Sequence of chain 1.Q:
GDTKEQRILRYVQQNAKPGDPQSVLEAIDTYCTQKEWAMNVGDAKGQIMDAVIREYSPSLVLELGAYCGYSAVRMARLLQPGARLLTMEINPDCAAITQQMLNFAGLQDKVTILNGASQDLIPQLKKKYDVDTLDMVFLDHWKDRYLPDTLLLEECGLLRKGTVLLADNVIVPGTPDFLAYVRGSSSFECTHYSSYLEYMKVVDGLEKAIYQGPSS

This protein binds this small molecule.
Small molecule (SMILES): COc1ccc(Cc2cc(-c3sc(C)nc3C)[nH]n2)cc1

Binding-site contacts:
Ligand atom C04 contacts residue SER118 of chain 1.Q at 4.0 Å.
Ligand atom C14 contacts residue GLY116 of chain 1.Q at 4.0 Å.
Ligand atom C04 contacts residue HIS141 of chain 1.Q at 4.0 Å.
Ligand atom N03 contacts residue SER118 of chain 1.Q at 3.1 Å (h-bond).
Ligand atom N06 contacts residue GLY65 of chain 1.Q at 3.8 Å.
Ligand atom C15 contacts residue HIS141 of chain 1.Q at 3.7 Å.
Ligand atom C01 contacts residue ILE90 of chain 1.Q at 3.8 Å (hydrophobic).
Ligand atom N08 contacts residue GLY65 of chain 1.Q at 3.6 Å.
Ligand atom O20 contacts residue TRP142 of chain 1.Q at 4.0 Å.
Ligand atom N06 contacts residue ILE90 of chain 1.Q at 3.2 Å (h-bond).
Ligand atom C04 contacts residue ILE90 of chain 1.Q at 4.0 Å (hydrophobic).
Ligand atom C13 contacts residue TRP142 of chain 1.Q at 3.6 Å (hydrophobic).
Ligand atom N06 contacts residue GLU89 of chain 1.Q at 3.4 Å (salt-bridge).
Ligand atom C07 contacts residue TRP142 of chain 1.Q at 3.9 Å (hydrophobic).
Ligand atom S05 contacts residue ILE90 of chain 1.Q at 4.0 Å.
Ligand atom C09 contacts residue SER118 of chain 1.Q at 3.9 Å.
Ligand atom N08 contacts residue ILE90 of chain 1.Q at 4.0 Å.
Ligand atom N03 contacts residue HIS141 of chain 1.Q at 3.8 Å.
Ligand atom C14 contacts residue MET88 of chain 1.Q at 3.6 Å (hydrophobic).
Ligand atom N03 contacts residue ALA117 of chain 1.Q at 3.9 Å.
Ligand atom C09 contacts residue ILE90 of chain 1.Q at 3.9 Å (hydrophobic).
Ligand atom C17 contacts residue TRP142 of chain 1.Q at 3.6 Å (hydrophobic).
Ligand atom C19 contacts residue TRP142 of chain 1.Q at 3.7 Å (hydrophobic).
Ligand atom C19 contacts residue SER118 of chain 1.Q at 3.6 Å.
Ligand atom C19 contacts residue GLN119 of chain 1.Q at 3.4 Å.
Ligand atom C18 contacts residue HIS141 of chain 1.Q at 3.6 Å.
Ligand atom C18 contacts residue TRP142 of chain 1.Q at 3.7 Å (hydrophobic).
Ligand atom C10 contacts residue GLU89 of chain 1.Q at 3.9 Å.
Ligand atom C15 contacts residue ASP140 of chain 1.Q at 3.8 Å.
Ligand atom C09 contacts residue HIS141 of chain 1.Q at 4.0 Å.
Ligand atom S05 contacts residue TRP142 of chain 1.Q at 3.3 Å.
Ligand atom C16 contacts residue TRP142 of chain 1.Q at 4.0 Å (hydrophobic).
Ligand atom C14 contacts residue SER118 of chain 1.Q at 4.0 Å.
Ligand atom C02 contacts residue ILE90 of chain 1.Q at 3.8 Å (hydrophobic).
Ligand atom C02 contacts residue HIS141 of chain 1.Q at 3.8 Å.
Ligand atom C07 contacts residue HIS141 of chain 1.Q at 3.7 Å.
Ligand atom C19 contacts residue ARG145 of chain 1.Q at 3.9 Å.
Ligand atom N08 contacts residue GLU89 of chain 1.Q at 2.8 Å (salt-bridge).
Ligand atom C01 contacts residue HIS141 of chain 1.Q at 3.7 Å.
Ligand atom C10 contacts residue GLY65 of chain 1.Q at 4.0 Å.